Binding-site contacts:
Ligand atom C4' contacts residue LEU111 of chain 1.A at 3.7 Å (hydrophobic).
Ligand atom O4' contacts residue PHE107 of chain 1.A at 3.2 Å.
Ligand atom N7 contacts residue ILE104 of chain 1.A at 4.1 Å.
Ligand atom O2' contacts residue ARG422 of chain 1.A at 3.6 Å.
Ligand atom N9 contacts residue PHE107 of chain 1.A at 3.6 Å.
Ligand atom N1 contacts residue PHE16 of chain 1.A at 3.8 Å.
Ligand atom O6 contacts residue GLY105 of chain 1.A at 3.5 Å (h-bond).
Ligand atom O3' contacts residue THR427 of chain 1.A at 3.0 Å (h-bond).
Ligand atom C8 contacts residue THR106 of chain 1.A at 3.3 Å.
Ligand atom N1 contacts residue ASP14 of chain 1.A at 3.0 Å (salt-bridge).
Ligand atom C8 contacts residue GLY105 of chain 1.A at 3.8 Å.
Ligand atom O2' contacts residue THR427 of chain 1.A at 2.7 Å (h-bond).
Ligand atom O6 contacts residue ARG422 of chain 1.A at 3.7 Å.
Ligand atom C5' contacts residue LEU111 of chain 1.A at 3.7 Å (hydrophobic).
Ligand atom O3' contacts residue CYS426 of chain 1.A at 3.5 Å.
Ligand atom C5 contacts residue GLY105 of chain 1.A at 4.0 Å.
Ligand atom C2 contacts residue PHE16 of chain 1.A at 4.0 Å (hydrophobic).
Ligand atom C5 contacts residue ARG422 of chain 1.A at 4.0 Å.
Ligand atom N1 contacts residue ARG422 of chain 1.A at 3.4 Å (salt-bridge).
Ligand atom C6 contacts residue PHE16 of chain 1.A at 4.0 Å (hydrophobic).
Ligand atom O3' contacts residue GLN147 of chain 1.A at 2.6 Å (h-bond).
Ligand atom O6 contacts residue PHE16 of chain 1.A at 3.9 Å.
Ligand atom N7 contacts residue GLY105 of chain 1.A at 3.1 Å (h-bond).
Ligand atom C2 contacts residue ASP14 of chain 1.A at 3.4 Å.
Ligand atom C8 contacts residue PHE107 of chain 1.A at 3.9 Å (hydrophobic).
Ligand atom O6 contacts residue ILE104 of chain 1.A at 3.7 Å.
Ligand atom C1' contacts residue PHE107 of chain 1.A at 3.8 Å (hydrophobic).
Ligand atom C5' contacts residue LEU143 of chain 1.A at 3.9 Å (hydrophobic).
Ligand atom C4' contacts residue GLN147 of chain 1.A at 3.5 Å.
Ligand atom C3' contacts residue GLN147 of chain 1.A at 3.5 Å.
Ligand atom N3 contacts residue ARG422 of chain 1.A at 3.9 Å.
Ligand atom C2' contacts residue THR427 of chain 1.A at 3.3 Å.
Ligand atom C6 contacts residue ARG422 of chain 1.A at 3.5 Å.
Ligand atom C6 contacts residue ASP14 of chain 1.A at 4.0 Å.
Ligand atom C4 contacts residue ARG422 of chain 1.A at 4.0 Å.
Ligand atom C3' contacts residue THR427 of chain 1.A at 3.4 Å.
Ligand atom N9 contacts residue THR106 of chain 1.A at 4.1 Å.
Ligand atom O4' contacts residue LEU111 of chain 1.A at 3.8 Å.
Ligand atom O5' contacts residue LEU143 of chain 1.A at 3.6 Å.
Ligand atom C2 contacts residue ARG422 of chain 1.A at 3.5 Å.

The protein below binds the small molecule below.
Small molecule (SMILES): O=c1[nH]cnc2c1ncn2[C@@H]1O[C@H](CO)[C@@H](O)[C@H]1O

Sequence of chain 1.A:
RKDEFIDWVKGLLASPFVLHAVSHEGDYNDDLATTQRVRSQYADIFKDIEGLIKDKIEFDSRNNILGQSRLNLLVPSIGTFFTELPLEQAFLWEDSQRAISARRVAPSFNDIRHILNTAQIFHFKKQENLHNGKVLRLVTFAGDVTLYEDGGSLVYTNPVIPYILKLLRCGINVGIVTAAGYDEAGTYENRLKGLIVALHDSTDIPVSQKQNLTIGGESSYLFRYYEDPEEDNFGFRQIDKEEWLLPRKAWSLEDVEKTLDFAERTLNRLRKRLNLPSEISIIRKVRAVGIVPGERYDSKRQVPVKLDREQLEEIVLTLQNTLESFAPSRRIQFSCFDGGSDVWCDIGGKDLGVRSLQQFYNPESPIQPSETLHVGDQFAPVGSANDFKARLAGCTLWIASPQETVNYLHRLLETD